Sequence of chain 1.B:
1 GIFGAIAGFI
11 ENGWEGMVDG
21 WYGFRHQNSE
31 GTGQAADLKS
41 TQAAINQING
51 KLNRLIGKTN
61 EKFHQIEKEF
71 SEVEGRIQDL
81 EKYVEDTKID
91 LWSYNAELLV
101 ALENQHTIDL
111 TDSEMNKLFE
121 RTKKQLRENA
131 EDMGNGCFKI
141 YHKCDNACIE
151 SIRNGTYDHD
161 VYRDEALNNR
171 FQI

Sequence of chain 1.A:
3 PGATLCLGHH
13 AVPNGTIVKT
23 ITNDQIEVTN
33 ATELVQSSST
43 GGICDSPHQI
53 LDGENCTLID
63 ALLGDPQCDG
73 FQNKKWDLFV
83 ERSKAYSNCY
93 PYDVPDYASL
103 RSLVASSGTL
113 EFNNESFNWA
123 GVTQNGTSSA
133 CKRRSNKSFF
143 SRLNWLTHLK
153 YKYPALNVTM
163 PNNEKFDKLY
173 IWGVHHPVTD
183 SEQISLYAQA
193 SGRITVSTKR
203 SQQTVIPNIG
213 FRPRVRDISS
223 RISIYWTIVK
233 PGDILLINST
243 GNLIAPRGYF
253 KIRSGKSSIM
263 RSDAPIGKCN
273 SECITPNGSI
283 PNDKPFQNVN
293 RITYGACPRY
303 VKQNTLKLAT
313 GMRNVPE

Binding-site contacts:
Ligand atom C4 contacts residue ASN32 of chain 1.A at 4.2 Å.
Ligand atom C8 contacts residue ILE56 of chain 1.B at 4.4 Å (hydrophobic).
Ligand atom N2 contacts residue ASN32 of chain 1.A at 3.0 Å (h-bond).
Ligand atom C7 contacts residue ASN32 of chain 1.A at 3.4 Å.
Ligand atom O5 contacts residue THR312 of chain 1.A at 3.0 Å (h-bond).
Ligand atom C8 contacts residue THR34 of chain 1.A at 3.9 Å.
Ligand atom C6 contacts residue THR312 of chain 1.A at 4.0 Å.
Ligand atom O6 contacts residue THR312 of chain 1.A at 4.3 Å.
Ligand atom O7 contacts residue ASN32 of chain 1.A at 3.5 Å (h-bond).
Ligand atom C6 contacts residue LEU52 of chain 1.B at 3.8 Å (hydrophobic).
Ligand atom C3 contacts residue ASN32 of chain 1.A at 3.8 Å.
Ligand atom C2 contacts residue ASN32 of chain 1.A at 2.5 Å.
Ligand atom C8 contacts residue NAG1 of chain 1.I at 4.0 Å.
Ligand atom C5 contacts residue ASN32 of chain 1.A at 3.6 Å.
Ligand atom O6 contacts residue LEU52 of chain 1.B at 3.4 Å.
Ligand atom C5 contacts residue THR312 of chain 1.A at 4.1 Å.
Ligand atom C7 contacts residue THR34 of chain 1.A at 4.5 Å.
Ligand atom C1 contacts residue THR312 of chain 1.A at 3.7 Å.
Ligand atom O7 contacts residue THR34 of chain 1.A at 4.2 Å.
Ligand atom C1 contacts residue ASN32 of chain 1.A at 1.4 Å.
Ligand atom O5 contacts residue ASN32 of chain 1.A at 2.3 Å (h-bond).

This protein binds this small molecule.
Small molecule (SMILES): CC(=O)N[C@H]1[C@H](O[C@H]2[C@H](O)[C@@H](NC(C)=O)CO[C@@H]2CO)O[C@H](CO)[C@@H](O[C@@H]2O[C@H](CO)[C@@H](O)[C@H](O[C@H]3O[C@H](CO)[C@@H](O)[C@H](O)[C@@H]3O)[C@@H]2O)[C@@H]1O